Binding-site contacts:
Ligand atom C6 contacts residue LEU296 of chain 1.C at 4.2 Å (hydrophobic).
Ligand atom O5 contacts residue LEU296 of chain 1.C at 3.6 Å.
Ligand atom N2 contacts residue ASN291 of chain 1.C at 2.8 Å (h-bond).
Ligand atom C5 contacts residue ASN291 of chain 1.C at 3.6 Å.
Ligand atom C8 contacts residue GLU292 of chain 1.C at 4.5 Å.
Ligand atom C1 contacts residue ASN291 of chain 1.C at 1.4 Å.
Ligand atom O7 contacts residue ASN291 of chain 1.C at 2.5 Å (h-bond).
Ligand atom C3 contacts residue ASN291 of chain 1.C at 4.0 Å.
Ligand atom O5 contacts residue SER294 of chain 1.C at 4.5 Å.
Ligand atom O5 contacts residue ASN291 of chain 1.C at 2.3 Å (h-bond).
Ligand atom C4 contacts residue ASN291 of chain 1.C at 4.3 Å.
Ligand atom C7 contacts residue ASN291 of chain 1.C at 2.6 Å.
Ligand atom C1 contacts residue THR293 of chain 1.C at 4.5 Å.
Ligand atom C8 contacts residue ASN291 of chain 1.C at 3.5 Å.
Ligand atom C1 contacts residue LEU296 of chain 1.C at 4.5 Å (hydrophobic).
Ligand atom C2 contacts residue ASN291 of chain 1.C at 2.8 Å.

Sequence of chain 1.C:
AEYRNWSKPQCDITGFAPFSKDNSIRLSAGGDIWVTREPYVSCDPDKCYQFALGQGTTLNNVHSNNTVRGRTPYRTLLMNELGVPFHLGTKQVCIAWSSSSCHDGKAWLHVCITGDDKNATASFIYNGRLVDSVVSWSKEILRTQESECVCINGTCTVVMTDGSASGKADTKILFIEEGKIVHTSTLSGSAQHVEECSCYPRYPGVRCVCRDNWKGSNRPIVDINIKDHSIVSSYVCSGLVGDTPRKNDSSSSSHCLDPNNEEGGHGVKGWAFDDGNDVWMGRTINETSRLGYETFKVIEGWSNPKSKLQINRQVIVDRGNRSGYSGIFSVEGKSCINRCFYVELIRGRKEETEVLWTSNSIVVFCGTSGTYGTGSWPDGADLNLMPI

The protein below binds the small molecule below.
Small molecule (SMILES): CC(=O)N[C@@H]1[C@@H](O)[C@H](O)[C@@H](CO)O[C@H]1O